Sequence of chain 1.B:
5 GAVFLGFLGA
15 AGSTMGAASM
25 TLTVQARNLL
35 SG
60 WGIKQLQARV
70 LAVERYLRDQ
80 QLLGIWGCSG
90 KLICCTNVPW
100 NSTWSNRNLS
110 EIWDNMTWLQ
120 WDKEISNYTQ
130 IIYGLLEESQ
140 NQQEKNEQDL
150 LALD

This small molecule binds to this protein.
Small molecule (SMILES): CC(=O)N[C@@H]1[C@@H](O)[C@H](O)[C@@H](CO)O[C@H]1O

Binding-site contacts:
Ligand atom C5 contacts residue ASN93 of chain 1.A at 3.8 Å.
Ligand atom C8 contacts residue UNK57 of chain 1.G at 4.0 Å.
Ligand atom O3 contacts residue UNK58 of chain 1.G at 3.6 Å (h-bond).
Ligand atom C7 contacts residue UNK57 of chain 1.G at 4.1 Å.
Ligand atom C8 contacts residue SER17 of chain 1.B at 3.7 Å.
Ligand atom C8 contacts residue GLU92 of chain 1.A at 3.3 Å.
Ligand atom C8 contacts residue ASN93 of chain 1.A at 3.9 Å.
Ligand atom O7 contacts residue SER17 of chain 1.B at 3.7 Å.
Ligand atom C7 contacts residue SER17 of chain 1.B at 4.0 Å.
Ligand atom N2 contacts residue ASN93 of chain 1.A at 2.8 Å (h-bond).
Ligand atom O7 contacts residue UNK58 of chain 1.G at 4.2 Å.
Ligand atom C7 contacts residue ASN93 of chain 1.A at 3.7 Å.
Ligand atom C1 contacts residue ASN93 of chain 1.A at 1.5 Å.
Ligand atom C7 contacts residue UNK58 of chain 1.G at 3.6 Å.
Ligand atom C8 contacts residue UNK58 of chain 1.G at 3.8 Å.
Ligand atom O3 contacts residue UNK57 of chain 1.G at 4.2 Å.
Ligand atom C2 contacts residue ASN93 of chain 1.A at 2.5 Å.
Ligand atom O7 contacts residue UNK57 of chain 1.G at 3.5 Å.
Ligand atom C2 contacts residue UNK58 of chain 1.G at 4.1 Å.
Ligand atom N2 contacts residue UNK58 of chain 1.G at 3.4 Å (h-bond).
Ligand atom C3 contacts residue UNK58 of chain 1.G at 3.6 Å.
Ligand atom O5 contacts residue ASN93 of chain 1.A at 2.4 Å (h-bond).
Ligand atom C3 contacts residue ASN93 of chain 1.A at 3.9 Å.
Ligand atom C4 contacts residue ASN93 of chain 1.A at 4.3 Å.

Sequence of chain 1.A:
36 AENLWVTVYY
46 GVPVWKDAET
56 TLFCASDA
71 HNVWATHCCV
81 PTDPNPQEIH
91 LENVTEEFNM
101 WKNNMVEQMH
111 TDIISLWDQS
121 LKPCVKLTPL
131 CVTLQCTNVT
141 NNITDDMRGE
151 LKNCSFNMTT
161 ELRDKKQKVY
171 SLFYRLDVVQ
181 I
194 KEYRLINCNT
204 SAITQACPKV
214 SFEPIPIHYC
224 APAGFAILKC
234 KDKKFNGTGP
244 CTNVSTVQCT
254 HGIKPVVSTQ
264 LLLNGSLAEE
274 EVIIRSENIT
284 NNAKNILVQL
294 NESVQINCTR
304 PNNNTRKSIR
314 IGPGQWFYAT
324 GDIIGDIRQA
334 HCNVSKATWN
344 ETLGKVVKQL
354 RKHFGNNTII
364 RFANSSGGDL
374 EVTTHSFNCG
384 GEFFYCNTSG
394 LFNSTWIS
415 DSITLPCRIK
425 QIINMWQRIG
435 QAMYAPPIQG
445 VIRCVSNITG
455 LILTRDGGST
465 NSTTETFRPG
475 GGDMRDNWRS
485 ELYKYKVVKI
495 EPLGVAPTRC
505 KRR

Sequence of chain 1.G:
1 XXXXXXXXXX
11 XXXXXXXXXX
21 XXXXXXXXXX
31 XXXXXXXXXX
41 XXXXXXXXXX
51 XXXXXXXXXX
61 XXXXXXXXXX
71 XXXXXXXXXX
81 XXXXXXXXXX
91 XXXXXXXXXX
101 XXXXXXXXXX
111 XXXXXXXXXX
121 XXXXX